Binding-site contacts:
Ligand atom C10 contacts residue LEU253 of chain 1.B at 3.7 Å (hydrophobic).
Ligand atom C21 contacts residue THR179 of chain 1.A at 3.6 Å.
Ligand atom C02 contacts residue VAL236 of chain 1.B at 3.8 Å (hydrophobic).
Ligand atom C20 contacts residue LEU246 of chain 1.B at 3.6 Å (hydrophobic).
Ligand atom C22 contacts residue THR179 of chain 1.A at 3.4 Å.
Ligand atom C06 contacts residue LEU250 of chain 1.B at 3.6 Å (hydrophobic).
Ligand atom C07 contacts residue TYR200 of chain 1.B at 3.7 Å (hydrophobic).
Ligand atom C05 contacts residue LEU240 of chain 1.B at 3.6 Å (hydrophobic).
Ligand atom C18 contacts residue THR351 of chain 1.B at 3.8 Å.
Ligand atom O03 contacts residue LEU253 of chain 1.B at 3.3 Å.
Ligand atom C06 contacts residue LEU240 of chain 1.B at 3.3 Å (hydrophobic).
Ligand atom C04 contacts residue GLN134 of chain 1.B at 3.5 Å.
Ligand atom C22 contacts residue ASN256 of chain 1.B at 3.5 Å.
Ligand atom C11 contacts residue VAL236 of chain 1.B at 3.6 Å (hydrophobic).
Ligand atom C15 contacts residue LEU246 of chain 1.B at 3.4 Å (hydrophobic).
Ligand atom O01 contacts residue VAL236 of chain 1.B at 3.4 Å (h-bond).
Ligand atom C17 contacts residue ILE316 of chain 1.B at 3.7 Å (hydrophobic).
Ligand atom C05 contacts residue GLN134 of chain 1.B at 3.7 Å.
Ligand atom C09 contacts residue TYR200 of chain 1.B at 3.7 Å (hydrophobic).
Ligand atom C02 contacts residue ASN165 of chain 1.B at 3.7 Å.
Ligand atom C17 contacts residue ALA352 of chain 1.B at 3.6 Å (hydrophobic).
Ligand atom O02 contacts residue GLU198 of chain 1.B at 2.7 Å (salt-bridge).
Ligand atom C12 contacts residue LEU253 of chain 1.B at 3.7 Å (hydrophobic).
Ligand atom C12 contacts residue VAL236 of chain 1.B at 3.4 Å (hydrophobic).
Ligand atom C02 contacts residue TYR200 of chain 1.B at 3.5 Å (hydrophobic).
Ligand atom C17 contacts residue ALA315 of chain 1.B at 3.5 Å (hydrophobic).
Ligand atom C03 contacts residue ASN165 of chain 1.B at 3.7 Å.
Ligand atom O02 contacts residue TYR200 of chain 1.B at 3.7 Å.
Ligand atom C16 contacts residue LEU246 of chain 1.B at 3.6 Å (hydrophobic).
Ligand atom C09 contacts residue GLU198 of chain 1.B at 3.6 Å.
Ligand atom C16 contacts residue ILE316 of chain 1.B at 3.4 Å (hydrophobic).
Ligand atom C08 contacts residue TYR200 of chain 1.B at 3.6 Å (hydrophobic).
Ligand atom C13 contacts residue ALA314 of chain 1.B at 3.8 Å (hydrophobic).
Ligand atom C18 contacts residue ALA314 of chain 1.B at 3.8 Å (hydrophobic).
Ligand atom C03 contacts residue PHE167 of chain 1.B at 3.6 Å (hydrophobic).
Ligand atom C08 contacts residue GLU198 of chain 1.B at 3.4 Å.
Ligand atom C11 contacts residue LEU253 of chain 1.B at 3.6 Å (hydrophobic).
Ligand atom C13 contacts residue MET257 of chain 1.B at 3.5 Å (hydrophobic).
Ligand atom C17 contacts residue ALA314 of chain 1.B at 3.8 Å (hydrophobic).
Ligand atom N01 contacts residue LEU246 of chain 1.B at 3.7 Å.

Sequence of chain 1.B:
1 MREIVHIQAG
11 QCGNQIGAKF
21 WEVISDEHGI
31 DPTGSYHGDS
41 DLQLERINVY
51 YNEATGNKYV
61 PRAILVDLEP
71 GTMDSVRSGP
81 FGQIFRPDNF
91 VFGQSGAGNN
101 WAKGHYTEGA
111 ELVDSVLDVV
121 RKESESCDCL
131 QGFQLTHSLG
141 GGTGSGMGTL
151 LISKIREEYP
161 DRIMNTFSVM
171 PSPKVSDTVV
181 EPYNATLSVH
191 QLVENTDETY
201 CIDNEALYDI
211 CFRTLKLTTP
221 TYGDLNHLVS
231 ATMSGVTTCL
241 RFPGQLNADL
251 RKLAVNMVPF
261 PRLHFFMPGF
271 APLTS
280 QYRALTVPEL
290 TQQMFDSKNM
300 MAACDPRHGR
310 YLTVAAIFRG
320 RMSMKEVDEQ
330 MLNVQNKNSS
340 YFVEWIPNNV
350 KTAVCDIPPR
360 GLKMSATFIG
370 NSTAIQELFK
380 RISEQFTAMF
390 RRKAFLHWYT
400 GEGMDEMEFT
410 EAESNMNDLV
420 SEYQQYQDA

Sequence of chain 1.A:
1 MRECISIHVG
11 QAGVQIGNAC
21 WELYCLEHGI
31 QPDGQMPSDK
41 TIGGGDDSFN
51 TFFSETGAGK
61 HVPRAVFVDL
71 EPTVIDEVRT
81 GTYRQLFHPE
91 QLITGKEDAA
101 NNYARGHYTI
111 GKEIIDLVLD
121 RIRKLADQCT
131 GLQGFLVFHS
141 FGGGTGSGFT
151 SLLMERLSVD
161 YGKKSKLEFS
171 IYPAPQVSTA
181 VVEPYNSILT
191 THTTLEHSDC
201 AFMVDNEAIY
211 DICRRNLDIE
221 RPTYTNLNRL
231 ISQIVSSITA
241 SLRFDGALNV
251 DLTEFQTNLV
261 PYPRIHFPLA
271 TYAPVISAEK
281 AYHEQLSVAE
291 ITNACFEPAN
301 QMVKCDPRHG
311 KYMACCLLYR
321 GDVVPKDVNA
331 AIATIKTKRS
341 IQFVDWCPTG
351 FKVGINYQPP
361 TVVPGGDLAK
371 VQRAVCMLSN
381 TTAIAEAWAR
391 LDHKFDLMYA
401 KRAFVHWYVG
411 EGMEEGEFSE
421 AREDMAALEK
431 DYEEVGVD

This small molecule binds to this protein.
Small molecule (SMILES): CCOc1ccccc1/N=C(\C)C1=C(O)C[C@H](c2ccccc2)CC1=O